Sequence of chain 2.A:
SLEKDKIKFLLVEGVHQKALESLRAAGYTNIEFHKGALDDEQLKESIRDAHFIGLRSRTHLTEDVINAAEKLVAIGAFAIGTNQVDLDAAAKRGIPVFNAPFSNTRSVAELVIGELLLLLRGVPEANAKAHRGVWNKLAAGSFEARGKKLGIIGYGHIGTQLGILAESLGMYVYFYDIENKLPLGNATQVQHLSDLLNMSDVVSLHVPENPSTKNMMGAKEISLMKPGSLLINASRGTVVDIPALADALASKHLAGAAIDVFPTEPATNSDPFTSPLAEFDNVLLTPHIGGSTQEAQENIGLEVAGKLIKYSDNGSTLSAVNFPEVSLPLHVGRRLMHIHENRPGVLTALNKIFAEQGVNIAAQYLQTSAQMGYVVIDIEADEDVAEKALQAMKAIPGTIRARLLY

Sequence of chain 1.A:
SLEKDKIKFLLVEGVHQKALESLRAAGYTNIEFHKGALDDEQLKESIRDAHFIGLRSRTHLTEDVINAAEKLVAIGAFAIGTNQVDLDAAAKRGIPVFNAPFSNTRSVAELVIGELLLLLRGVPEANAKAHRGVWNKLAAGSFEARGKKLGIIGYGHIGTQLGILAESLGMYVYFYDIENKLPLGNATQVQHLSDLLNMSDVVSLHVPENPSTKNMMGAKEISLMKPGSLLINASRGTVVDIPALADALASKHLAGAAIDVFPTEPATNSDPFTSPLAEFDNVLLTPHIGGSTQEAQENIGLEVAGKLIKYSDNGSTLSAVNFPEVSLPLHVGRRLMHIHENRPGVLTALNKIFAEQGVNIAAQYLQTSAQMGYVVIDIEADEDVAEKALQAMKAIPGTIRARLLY

The small molecule below binds the protein below.
Small molecule (SMILES): N[C@@H](CO)C(=O)O

Binding-site contacts:
Ligand atom OG contacts residue VAL363 of chain 2.A at 4.1 Å.
Ligand atom C contacts residue ARG347 of chain 1.A at 4.0 Å.
Ligand atom C contacts residue ASN364 of chain 2.A at 4.5 Å.
Ligand atom OG contacts residue LEU351 of chain 1.A at 4.4 Å.
Ligand atom OG contacts residue ILE365 of chain 2.A at 3.3 Å (h-bond).
Ligand atom O contacts residue VAL350 of chain 1.A at 4.2 Å.
Ligand atom CB contacts residue ILE365 of chain 2.A at 4.1 Å (hydrophobic).
Ligand atom O contacts residue LEU370 of chain 1.A at 4.0 Å.
Ligand atom C contacts residue THR372 of chain 1.A at 4.3 Å.
Ligand atom N contacts residue ASN364 of chain 2.A at 2.2 Å (h-bond).
Ligand atom C contacts residue HIS344 of chain 1.A at 3.6 Å.
Ligand atom OG contacts residue GLY349 of chain 1.A at 3.4 Å (h-bond).
Ligand atom OG contacts residue ASN364 of chain 2.A at 4.3 Å.
Ligand atom OG contacts residue ARG347 of chain 1.A at 3.6 Å (salt-bridge).
Ligand atom N contacts residue ARG347 of chain 1.A at 3.0 Å (salt-bridge).
Ligand atom OG contacts residue VAL350 of chain 1.A at 4.3 Å.
Ligand atom CA contacts residue ASN346 of chain 1.A at 4.0 Å.
Ligand atom CA contacts residue ILE365 of chain 2.A at 3.1 Å (hydrophobic).
Ligand atom O contacts residue HIS344 of chain 1.A at 2.9 Å (h-bond).
Ligand atom CB contacts residue LEU351 of chain 1.A at 3.5 Å (hydrophobic).
Ligand atom CA contacts residue ARG347 of chain 1.A at 3.5 Å.
Ligand atom N contacts residue ILE365 of chain 2.A at 3.4 Å (h-bond).
Ligand atom O contacts residue LEU351 of chain 1.A at 4.2 Å.
Ligand atom CB contacts residue ARG347 of chain 1.A at 3.3 Å.
Ligand atom CA contacts residue ASN364 of chain 2.A at 3.7 Å.
Ligand atom N contacts residue PRO348 of chain 1.A at 3.8 Å.
Ligand atom C contacts residue ASN346 of chain 1.A at 3.7 Å.
Ligand atom O contacts residue ILE365 of chain 2.A at 4.4 Å.
Ligand atom CB contacts residue GLY349 of chain 1.A at 3.8 Å.
Ligand atom OG contacts residue PRO348 of chain 1.A at 3.6 Å.
Ligand atom CB contacts residue VAL350 of chain 1.A at 3.7 Å (hydrophobic).
Ligand atom N contacts residue ASN346 of chain 1.A at 3.2 Å (h-bond).
Ligand atom C contacts residue ILE365 of chain 2.A at 3.6 Å (hydrophobic).
Ligand atom CB contacts residue PRO348 of chain 1.A at 4.3 Å (hydrophobic).